This small molecule binds to this protein.
Small molecule (SMILES): CC(=O)N[C@H]1[C@H](O[C@H]2[C@H](O)[C@@H](NC(C)=O)CO[C@@H]2CO)O[C@H](CO)[C@@H](O)[C@@H]1O

Sequence of chain 1.D:
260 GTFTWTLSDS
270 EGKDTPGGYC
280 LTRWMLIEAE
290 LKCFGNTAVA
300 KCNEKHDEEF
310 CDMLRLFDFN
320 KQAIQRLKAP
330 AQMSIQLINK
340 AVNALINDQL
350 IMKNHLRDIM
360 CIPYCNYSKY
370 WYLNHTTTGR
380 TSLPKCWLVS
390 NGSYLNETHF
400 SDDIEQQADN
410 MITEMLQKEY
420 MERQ

Sequence of chain 1.C:
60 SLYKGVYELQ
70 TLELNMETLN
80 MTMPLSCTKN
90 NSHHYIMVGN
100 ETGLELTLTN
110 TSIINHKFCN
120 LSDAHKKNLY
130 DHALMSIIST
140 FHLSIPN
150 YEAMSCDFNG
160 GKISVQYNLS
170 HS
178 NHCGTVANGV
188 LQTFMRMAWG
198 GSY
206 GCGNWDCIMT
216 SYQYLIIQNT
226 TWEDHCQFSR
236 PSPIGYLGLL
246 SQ

Binding-site contacts:
Ligand atom O7 contacts residue ASN373 of chain 1.D at 4.3 Å.
Ligand atom C6 contacts residue LEU290 of chain 1.D at 4.5 Å (hydrophobic).
Ligand atom N2 contacts residue THR380 of chain 1.D at 3.7 Å.
Ligand atom C1 contacts residue GLN69 of chain 1.C at 3.8 Å.
Ligand atom C5 contacts residue ASN373 of chain 1.D at 3.7 Å.
Ligand atom O7 contacts residue GLN69 of chain 1.C at 3.2 Å (h-bond).
Ligand atom O5 contacts residue GLN69 of chain 1.C at 3.9 Å.
Ligand atom C7 contacts residue THR380 of chain 1.D at 4.1 Å.
Ligand atom C1 contacts residue GLY378 of chain 1.D at 4.1 Å.
Ligand atom O7 contacts residue TYR371 of chain 1.D at 3.2 Å (h-bond).
Ligand atom C7 contacts residue ASN373 of chain 1.D at 3.9 Å.
Ligand atom C2 contacts residue GLN69 of chain 1.C at 3.7 Å.
Ligand atom N2 contacts residue ASN373 of chain 1.D at 2.9 Å (h-bond).
Ligand atom C7 contacts residue GLN69 of chain 1.C at 3.5 Å.
Ligand atom C4 contacts residue ASN373 of chain 1.D at 4.2 Å.
Ligand atom O5 contacts residue ASN373 of chain 1.D at 2.4 Å (h-bond).
Ligand atom C8 contacts residue CYS292 of chain 1.D at 3.5 Å (hydrophobic).
Ligand atom O5 contacts residue GLY378 of chain 1.D at 4.5 Å.
Ligand atom C8 contacts residue PHE293 of chain 1.D at 4.0 Å (hydrophobic).
Ligand atom C5 contacts residue GLY378 of chain 1.D at 4.5 Å.
Ligand atom C3 contacts residue ASN373 of chain 1.D at 3.8 Å.
Ligand atom C7 contacts residue TYR371 of chain 1.D at 3.6 Å (hydrophobic).
Ligand atom C1 contacts residue ASN373 of chain 1.D at 1.4 Å.
Ligand atom O7 contacts residue LYS291 of chain 1.D at 3.9 Å.
Ligand atom C8 contacts residue THR380 of chain 1.D at 3.5 Å.
Ligand atom C8 contacts residue TYR371 of chain 1.D at 3.8 Å (hydrophobic).
Ligand atom N2 contacts residue GLN69 of chain 1.C at 3.7 Å.
Ligand atom C2 contacts residue ASN373 of chain 1.D at 2.4 Å.